Sequence of chain 1.A:
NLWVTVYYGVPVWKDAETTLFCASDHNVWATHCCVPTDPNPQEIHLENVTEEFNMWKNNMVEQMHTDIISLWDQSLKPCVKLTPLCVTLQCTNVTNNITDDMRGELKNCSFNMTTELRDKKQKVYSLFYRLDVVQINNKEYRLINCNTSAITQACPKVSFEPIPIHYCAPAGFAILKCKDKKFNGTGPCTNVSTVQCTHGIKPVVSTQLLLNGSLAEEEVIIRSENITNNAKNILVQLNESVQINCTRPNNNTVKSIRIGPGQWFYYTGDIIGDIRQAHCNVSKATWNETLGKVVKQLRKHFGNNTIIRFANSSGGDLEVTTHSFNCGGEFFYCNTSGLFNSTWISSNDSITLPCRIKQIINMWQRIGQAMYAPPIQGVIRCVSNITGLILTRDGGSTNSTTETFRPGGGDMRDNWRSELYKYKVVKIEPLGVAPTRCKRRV

Binding-site contacts:
Ligand atom O5 contacts residue VAL446 of chain 1.A at 4.4 Å.
Ligand atom C2 contacts residue GLN295 of chain 1.A at 3.6 Å.
Ligand atom C1 contacts residue ASN297 of chain 1.A at 1.5 Å.
Ligand atom O5 contacts residue ASN297 of chain 1.A at 2.5 Å (h-bond).
Ligand atom C1 contacts residue VAL446 of chain 1.A at 4.3 Å (hydrophobic).
Ligand atom C3 contacts residue GLN295 of chain 1.A at 3.4 Å.
Ligand atom N2 contacts residue ASN297 of chain 1.A at 3.0 Å (h-bond).
Ligand atom O7 contacts residue ASN297 of chain 1.A at 3.5 Å (h-bond).
Ligand atom O3 contacts residue GLN295 of chain 1.A at 3.9 Å.
Ligand atom C7 contacts residue ASN297 of chain 1.A at 3.4 Å.
Ligand atom C2 contacts residue ASN297 of chain 1.A at 2.5 Å.
Ligand atom C8 contacts residue ASN333 of chain 1.A at 3.6 Å.
Ligand atom C5 contacts residue ASN297 of chain 1.A at 3.8 Å.
Ligand atom C4 contacts residue ASN297 of chain 1.A at 4.4 Å.
Ligand atom O7 contacts residue ASN333 of chain 1.A at 4.5 Å.
Ligand atom C1 contacts residue GLN295 of chain 1.A at 4.0 Å.
Ligand atom C8 contacts residue ASN297 of chain 1.A at 3.8 Å.
Ligand atom C8 contacts residue GLN295 of chain 1.A at 3.7 Å.
Ligand atom C7 contacts residue GLN295 of chain 1.A at 4.0 Å.
Ligand atom C8 contacts residue SER335 of chain 1.A at 4.1 Å.
Ligand atom C3 contacts residue ASN297 of chain 1.A at 3.9 Å.
Ligand atom N2 contacts residue GLN295 of chain 1.A at 3.0 Å (h-bond).

This protein binds this small molecule.
Small molecule (SMILES): CC(=O)N[C@H]1[C@H](O[C@H]2[C@H](O)[C@@H](NC(C)=O)CO[C@@H]2CO)O[C@H](CO)[C@@H](O)[C@@H]1O